A protein and the small-molecule ligand that binds it are described below.
Small molecule (SMILES): CC(=O)N[C@H]1[C@H](O[C@H]2[C@H](O)[C@@H](NC(C)=O)CO[C@@H]2CO)O[C@H](CO)[C@@H](O)[C@@H]1O

Binding-site contacts:
Ligand atom C3 contacts residue ASN313 of chain 1.A at 3.8 Å.
Ligand atom C8 contacts residue ASN313 of chain 1.A at 4.0 Å.
Ligand atom C5 contacts residue ASN313 of chain 1.A at 3.7 Å.
Ligand atom C8 contacts residue GLN562 of chain 1.A at 4.4 Å.
Ligand atom O5 contacts residue ASN313 of chain 1.A at 2.4 Å (h-bond).
Ligand atom C8 contacts residue LEU564 of chain 1.A at 4.3 Å (hydrophobic).
Ligand atom O4 contacts residue GLN562 of chain 1.A at 3.5 Å (h-bond).
Ligand atom O7 contacts residue GLN562 of chain 1.A at 4.3 Å.
Ligand atom C2 contacts residue ASN313 of chain 1.A at 2.5 Å.
Ligand atom C4 contacts residue ASN313 of chain 1.A at 4.2 Å.
Ligand atom N2 contacts residue ASN313 of chain 1.A at 2.8 Å (h-bond).
Ligand atom C8 contacts residue THR563 of chain 1.A at 3.8 Å.
Ligand atom O7 contacts residue LEU564 of chain 1.A at 4.1 Å.
Ligand atom C1 contacts residue GLN562 of chain 1.A at 3.6 Å.
Ligand atom C6 contacts residue GLN562 of chain 1.A at 4.4 Å.
Ligand atom C4 contacts residue GLN562 of chain 1.A at 3.9 Å.
Ligand atom C3 contacts residue GLN562 of chain 1.A at 3.8 Å.
Ligand atom O5 contacts residue GLN562 of chain 1.A at 3.5 Å (h-bond).
Ligand atom C5 contacts residue GLN562 of chain 1.A at 3.9 Å.
Ligand atom C1 contacts residue ASN313 of chain 1.A at 1.4 Å.
Ligand atom C7 contacts residue ASN313 of chain 1.A at 3.4 Å.
Ligand atom O7 contacts residue ASN313 of chain 1.A at 3.7 Å.
Ligand atom C7 contacts residue GLN562 of chain 1.A at 4.2 Å.

Sequence of chain 1.A:
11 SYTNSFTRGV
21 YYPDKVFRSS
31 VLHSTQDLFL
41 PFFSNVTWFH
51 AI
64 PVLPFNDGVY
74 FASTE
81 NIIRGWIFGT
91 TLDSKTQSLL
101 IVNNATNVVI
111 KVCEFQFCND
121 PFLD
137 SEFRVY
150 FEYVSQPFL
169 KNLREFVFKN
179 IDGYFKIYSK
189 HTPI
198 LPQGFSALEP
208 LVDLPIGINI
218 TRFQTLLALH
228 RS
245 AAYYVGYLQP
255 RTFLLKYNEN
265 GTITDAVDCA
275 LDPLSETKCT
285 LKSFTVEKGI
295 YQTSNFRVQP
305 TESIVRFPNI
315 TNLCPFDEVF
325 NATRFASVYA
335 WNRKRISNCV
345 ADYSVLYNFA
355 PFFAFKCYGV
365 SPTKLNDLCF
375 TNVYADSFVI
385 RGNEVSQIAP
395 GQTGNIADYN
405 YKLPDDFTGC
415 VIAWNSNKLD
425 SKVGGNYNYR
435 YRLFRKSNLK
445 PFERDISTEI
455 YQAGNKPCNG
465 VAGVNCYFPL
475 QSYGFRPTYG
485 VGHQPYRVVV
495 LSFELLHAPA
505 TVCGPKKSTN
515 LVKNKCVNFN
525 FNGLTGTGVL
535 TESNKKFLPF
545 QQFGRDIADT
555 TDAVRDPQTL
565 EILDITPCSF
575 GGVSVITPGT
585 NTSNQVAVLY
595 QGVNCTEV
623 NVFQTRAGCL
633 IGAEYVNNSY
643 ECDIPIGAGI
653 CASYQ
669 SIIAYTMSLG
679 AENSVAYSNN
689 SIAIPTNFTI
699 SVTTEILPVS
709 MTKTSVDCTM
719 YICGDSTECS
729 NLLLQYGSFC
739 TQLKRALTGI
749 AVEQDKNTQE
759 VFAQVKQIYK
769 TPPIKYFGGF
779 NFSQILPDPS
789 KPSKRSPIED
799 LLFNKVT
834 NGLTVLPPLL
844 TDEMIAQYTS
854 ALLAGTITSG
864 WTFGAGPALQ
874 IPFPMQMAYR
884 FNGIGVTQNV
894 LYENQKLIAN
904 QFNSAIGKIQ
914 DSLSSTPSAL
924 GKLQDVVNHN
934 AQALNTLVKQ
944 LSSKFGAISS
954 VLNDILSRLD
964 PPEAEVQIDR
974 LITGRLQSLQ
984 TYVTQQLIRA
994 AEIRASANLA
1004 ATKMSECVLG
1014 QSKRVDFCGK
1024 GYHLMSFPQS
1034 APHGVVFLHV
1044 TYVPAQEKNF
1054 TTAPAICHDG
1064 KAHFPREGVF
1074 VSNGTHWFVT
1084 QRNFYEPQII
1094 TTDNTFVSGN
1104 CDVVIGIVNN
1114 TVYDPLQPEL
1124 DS